This protein binds this small molecule.
Small molecule (SMILES): CC(=O)N[C@@H]1[C@@H](O)[C@H](O)[C@@H](CO)O[C@H]1O

Sequence of chain 39.F:
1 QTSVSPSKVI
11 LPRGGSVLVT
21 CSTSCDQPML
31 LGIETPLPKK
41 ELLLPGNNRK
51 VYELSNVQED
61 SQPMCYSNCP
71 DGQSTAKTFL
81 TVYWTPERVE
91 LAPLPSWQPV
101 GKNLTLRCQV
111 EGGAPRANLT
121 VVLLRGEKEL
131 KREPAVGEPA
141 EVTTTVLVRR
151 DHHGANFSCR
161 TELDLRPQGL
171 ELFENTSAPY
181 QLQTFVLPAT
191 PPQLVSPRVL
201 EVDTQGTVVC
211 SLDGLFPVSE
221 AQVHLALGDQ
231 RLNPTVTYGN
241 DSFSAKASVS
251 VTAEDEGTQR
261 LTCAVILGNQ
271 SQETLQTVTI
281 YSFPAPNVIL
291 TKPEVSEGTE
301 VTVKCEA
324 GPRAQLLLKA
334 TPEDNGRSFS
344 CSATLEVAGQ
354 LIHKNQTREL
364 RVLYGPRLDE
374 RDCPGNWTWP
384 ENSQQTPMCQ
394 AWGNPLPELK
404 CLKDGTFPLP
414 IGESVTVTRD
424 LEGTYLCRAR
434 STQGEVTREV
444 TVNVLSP

Binding-site contacts:
Ligand atom C4 contacts residue ASN240 of chain 39.F at 4.3 Å.
Ligand atom C8 contacts residue ASN240 of chain 39.F at 3.9 Å.
Ligand atom O7 contacts residue GLY239 of chain 39.F at 3.6 Å.
Ligand atom O5 contacts residue ASN240 of chain 39.F at 2.4 Å (h-bond).
Ligand atom N2 contacts residue ASN240 of chain 39.F at 2.8 Å (h-bond).
Ligand atom C1 contacts residue ASN240 of chain 39.F at 1.5 Å.
Ligand atom C2 contacts residue ASN240 of chain 39.F at 2.5 Å.
Ligand atom C3 contacts residue ASN240 of chain 39.F at 3.7 Å.
Ligand atom C7 contacts residue ASN240 of chain 39.F at 3.2 Å.
Ligand atom C5 contacts residue ASN240 of chain 39.F at 3.7 Å.
Ligand atom O7 contacts residue ASN240 of chain 39.F at 3.0 Å (h-bond).